Sequence of chain 1.A:
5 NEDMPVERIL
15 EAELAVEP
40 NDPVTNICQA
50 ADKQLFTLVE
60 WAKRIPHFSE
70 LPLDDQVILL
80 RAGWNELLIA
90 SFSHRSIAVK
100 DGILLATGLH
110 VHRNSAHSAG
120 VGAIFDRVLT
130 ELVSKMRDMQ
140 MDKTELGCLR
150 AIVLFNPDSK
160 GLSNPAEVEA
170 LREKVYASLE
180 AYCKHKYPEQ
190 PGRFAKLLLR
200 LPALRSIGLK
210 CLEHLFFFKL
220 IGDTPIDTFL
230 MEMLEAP

Binding-site contacts:
Ligand atom CAA contacts residue VAL127 of chain 1.A at 4.0 Å (hydrophobic).
Ligand atom CAN contacts residue ILE46 of chain 1.A at 3.6 Å (hydrophobic).
Ligand atom CAB contacts residue LEU104 of chain 1.A at 4.0 Å (hydrophobic).
Ligand atom CAR contacts residue ILE46 of chain 1.A at 3.8 Å (hydrophobic).
Ligand atom CAB contacts residue ALA49 of chain 1.A at 3.9 Å (hydrophobic).
Ligand atom CAF contacts residue ALA49 of chain 1.A at 4.0 Å (hydrophobic).
Ligand atom CAL contacts residue PHE91 of chain 1.A at 3.6 Å (hydrophobic).
Ligand atom CAR contacts residue ALA50 of chain 1.A at 3.9 Å (hydrophobic).
Ligand atom CAT contacts residue ILE46 of chain 1.A at 3.6 Å (hydrophobic).
Ligand atom CAE contacts residue ILE46 of chain 1.A at 3.9 Å (hydrophobic).
Ligand atom CAF contacts residue ALA50 of chain 1.A at 3.8 Å (hydrophobic).
Ligand atom OAC contacts residue LEU214 of chain 1.A at 3.1 Å.
Ligand atom CAB contacts residue GLN53 of chain 1.A at 3.7 Å.
Ligand atom OAC contacts residue ILE46 of chain 1.A at 3.9 Å.
Ligand atom CAM contacts residue ILE123 of chain 1.A at 3.9 Å (hydrophobic).
Ligand atom CAR contacts residue PHE91 of chain 1.A at 3.5 Å (hydrophobic).
Ligand atom CAQ contacts residue CYS210 of chain 1.A at 3.9 Å (hydrophobic).
Ligand atom CAA contacts residue PHE91 of chain 1.A at 3.7 Å (hydrophobic).
Ligand atom CAL contacts residue ILE46 of chain 1.A at 3.2 Å (hydrophobic).
Ligand atom CAO contacts residue ILE46 of chain 1.A at 3.5 Å (hydrophobic).
Ligand atom CAA contacts residue ILE102 of chain 1.A at 4.0 Å (hydrophobic).
Ligand atom CAJ contacts residue PHE91 of chain 1.A at 4.1 Å (hydrophobic).
Ligand atom CAN contacts residue PHE91 of chain 1.A at 3.6 Å (hydrophobic).
Ligand atom CAF contacts residue PHE91 of chain 1.A at 3.8 Å (hydrophobic).
Ligand atom CAJ contacts residue ALA50 of chain 1.A at 3.6 Å (hydrophobic).
Ligand atom CAN contacts residue LEU104 of chain 1.A at 3.9 Å (hydrophobic).
Ligand atom OAD contacts residue LEU214 of chain 1.A at 3.3 Å.
Ligand atom CAE contacts residue PHE124 of chain 1.A at 3.5 Å (hydrophobic).
Ligand atom CAH contacts residue ILE88 of chain 1.A at 4.1 Å (hydrophobic).
Ligand atom CAA contacts residue PHE124 of chain 1.A at 3.5 Å (hydrophobic).
Ligand atom OAD contacts residue ASN84 of chain 1.A at 3.8 Å.
Ligand atom CAJ contacts residue LEU87 of chain 1.A at 3.8 Å (hydrophobic).
Ligand atom OAD contacts residue ILE88 of chain 1.A at 3.9 Å.
Ligand atom CAB contacts residue PHE91 of chain 1.A at 3.9 Å (hydrophobic).
Ligand atom CAK contacts residue ILE46 of chain 1.A at 3.7 Å (hydrophobic).
Ligand atom CAG contacts residue ILE46 of chain 1.A at 4.0 Å (hydrophobic).
Ligand atom OAD contacts residue CYS210 of chain 1.A at 3.3 Å.
Ligand atom CAK contacts residue CYS210 of chain 1.A at 3.9 Å (hydrophobic).
Ligand atom CAN contacts residue ALA50 of chain 1.A at 4.0 Å (hydrophobic).
Ligand atom CAS contacts residue ILE46 of chain 1.A at 3.3 Å (hydrophobic).

This protein binds this small molecule.
Small molecule (SMILES): C=CCc1ccc(O)c(-c2cc(CC=C)ccc2O)c1